Sequence of chain 1.A:
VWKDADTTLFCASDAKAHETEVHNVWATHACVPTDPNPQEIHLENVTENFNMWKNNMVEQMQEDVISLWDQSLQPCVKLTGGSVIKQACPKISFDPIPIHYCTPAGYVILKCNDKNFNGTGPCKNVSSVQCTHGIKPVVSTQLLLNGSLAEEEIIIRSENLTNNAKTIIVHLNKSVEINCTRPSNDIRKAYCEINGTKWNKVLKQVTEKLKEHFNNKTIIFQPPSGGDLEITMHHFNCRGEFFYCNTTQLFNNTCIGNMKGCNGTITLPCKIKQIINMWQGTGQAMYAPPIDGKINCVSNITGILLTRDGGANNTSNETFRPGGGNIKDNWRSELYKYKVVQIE

A protein and the small-molecule ligand that binds it are described below.
Small molecule (SMILES): CC(=O)N[C@@H]1[C@@H](O)[C@H](O)[C@@H](CO)O[C@H]1O

Binding-site contacts:
Ligand atom N2 contacts residue ASN45 of chain 1.A at 2.9 Å (h-bond).
Ligand atom O7 contacts residue ASN45 of chain 1.A at 4.1 Å.
Ligand atom C6 contacts residue ASN45 of chain 1.A at 4.5 Å.
Ligand atom O6 contacts residue ASN45 of chain 1.A at 4.4 Å.
Ligand atom O5 contacts residue ASN45 of chain 1.A at 2.2 Å (h-bond).
Ligand atom C5 contacts residue ASN45 of chain 1.A at 3.5 Å.
Ligand atom C4 contacts residue ASN45 of chain 1.A at 3.9 Å.
Ligand atom C2 contacts residue ASN45 of chain 1.A at 2.2 Å.
Ligand atom C7 contacts residue ASN45 of chain 1.A at 3.8 Å.
Ligand atom C3 contacts residue ASN45 of chain 1.A at 3.6 Å.
Ligand atom C1 contacts residue ASN45 of chain 1.A at 1.4 Å.